Sequence of chain 1.A:
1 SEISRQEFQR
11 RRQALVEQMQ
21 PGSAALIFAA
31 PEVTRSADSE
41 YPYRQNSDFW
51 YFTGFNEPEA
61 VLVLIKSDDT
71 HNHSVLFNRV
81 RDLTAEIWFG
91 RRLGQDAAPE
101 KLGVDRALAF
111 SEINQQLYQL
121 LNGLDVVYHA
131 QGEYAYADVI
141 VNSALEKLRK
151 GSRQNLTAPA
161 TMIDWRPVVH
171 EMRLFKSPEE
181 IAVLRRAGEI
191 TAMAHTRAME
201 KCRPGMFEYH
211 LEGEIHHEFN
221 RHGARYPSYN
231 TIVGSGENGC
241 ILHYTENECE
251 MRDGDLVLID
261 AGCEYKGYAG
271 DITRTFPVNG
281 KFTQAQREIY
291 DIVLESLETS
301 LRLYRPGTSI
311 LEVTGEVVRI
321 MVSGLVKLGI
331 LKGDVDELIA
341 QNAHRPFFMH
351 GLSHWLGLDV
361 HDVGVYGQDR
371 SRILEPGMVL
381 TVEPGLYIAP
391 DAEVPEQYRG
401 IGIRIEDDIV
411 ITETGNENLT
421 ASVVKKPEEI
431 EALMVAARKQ

Binding-site contacts:
Ligand atom CD contacts residue LEU242 of chain 2.A at 3.9 Å (hydrophobic).
Ligand atom N contacts residue HIS361 of chain 2.A at 4.3 Å.
Ligand atom O contacts residue HIS243 of chain 2.A at 3.2 Å (h-bond).
Ligand atom CA contacts residue LEU1 of chain 2.C at 2.4 Å (hydrophobic).
Ligand atom O contacts residue TRP88 of chain 1.A at 4.0 Å.
Ligand atom CA contacts residue HIS243 of chain 2.A at 4.3 Å.
Ligand atom O contacts residue ZN1 of chain 2.H at 2.5 Å.
Ligand atom CA contacts residue HIS350 of chain 2.A at 4.5 Å.
Ligand atom CG contacts residue HIS350 of chain 2.A at 3.9 Å.
Ligand atom N contacts residue GLU383 of chain 2.A at 3.5 Å (salt-bridge).
Ligand atom N contacts residue ZN1 of chain 2.H at 2.5 Å.
Ligand atom C contacts residue TRP88 of chain 1.A at 4.3 Å (hydrophobic).
Ligand atom C contacts residue HIS361 of chain 2.A at 3.8 Å.
Ligand atom C contacts residue ZN1 of chain 2.H at 3.1 Å.
Ligand atom CB contacts residue ZN1 of chain 2.H at 4.5 Å.
Ligand atom CG contacts residue GLU383 of chain 2.A at 3.6 Å.
Ligand atom CB contacts residue GLU383 of chain 2.A at 3.7 Å.
Ligand atom O contacts residue LEU1 of chain 2.C at 2.3 Å (h-bond).
Ligand atom CD contacts residue ZN1 of chain 2.H at 3.5 Å.
Ligand atom CD contacts residue ARG404 of chain 2.A at 3.6 Å.
Ligand atom CA contacts residue HIS361 of chain 2.A at 4.5 Å.
Ligand atom N contacts residue HIS243 of chain 2.A at 3.5 Å (h-bond).
Ligand atom C contacts residue HIS354 of chain 2.A at 4.5 Å.
Ligand atom CB contacts residue LEU1 of chain 2.C at 3.1 Å (hydrophobic).
Ligand atom CB contacts residue HIS350 of chain 2.A at 3.4 Å.
Ligand atom CG contacts residue ARG404 of chain 2.A at 3.5 Å.
Ligand atom CA contacts residue GLU383 of chain 2.A at 3.4 Å.
Ligand atom CA contacts residue ZN1 of chain 2.H at 3.3 Å.
Ligand atom N contacts residue LEU1 of chain 2.C at 3.7 Å.
Ligand atom CG contacts residue LEU242 of chain 2.A at 4.3 Å (hydrophobic).
Ligand atom C contacts residue LEU1 of chain 2.C at 1.3 Å (hydrophobic).
Ligand atom CD contacts residue GLU383 of chain 2.A at 3.9 Å.
Ligand atom CD contacts residue ASP260 of chain 2.A at 3.8 Å.
Ligand atom C contacts residue HIS243 of chain 2.A at 4.2 Å.
Ligand atom O contacts residue HIS361 of chain 2.A at 3.2 Å.
Ligand atom N contacts residue ASP260 of chain 2.A at 4.2 Å.
Ligand atom CD contacts residue HIS243 of chain 2.A at 3.6 Å.

Sequence of chain 2.A:
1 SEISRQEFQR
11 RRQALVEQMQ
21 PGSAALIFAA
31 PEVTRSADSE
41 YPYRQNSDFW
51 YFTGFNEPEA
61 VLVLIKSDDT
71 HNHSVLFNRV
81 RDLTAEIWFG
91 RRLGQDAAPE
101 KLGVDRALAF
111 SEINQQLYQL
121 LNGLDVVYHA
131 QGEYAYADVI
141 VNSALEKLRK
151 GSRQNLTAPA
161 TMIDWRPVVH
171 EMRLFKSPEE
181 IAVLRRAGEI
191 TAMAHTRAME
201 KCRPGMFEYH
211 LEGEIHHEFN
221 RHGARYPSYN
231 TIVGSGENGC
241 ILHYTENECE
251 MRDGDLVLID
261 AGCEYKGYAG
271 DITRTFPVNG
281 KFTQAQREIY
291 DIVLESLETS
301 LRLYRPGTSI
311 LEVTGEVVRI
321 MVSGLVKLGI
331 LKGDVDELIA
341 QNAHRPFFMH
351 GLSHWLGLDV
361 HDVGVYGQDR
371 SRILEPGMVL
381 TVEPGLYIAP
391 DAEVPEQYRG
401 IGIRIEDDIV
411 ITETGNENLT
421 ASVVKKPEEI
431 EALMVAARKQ

A protein and the small-molecule ligand that binds it are described below.
Small molecule (SMILES): O=C(O)[C@@H]1CCCN1